Binding-site contacts:
Ligand atom N2 contacts residue ASN17 of chain 1.A at 2.9 Å (h-bond).
Ligand atom O5 contacts residue ASN137 of chain 1.A at 3.4 Å (h-bond).
Ligand atom O7 contacts residue ASN17 of chain 1.A at 3.1 Å (h-bond).
Ligand atom C1 contacts residue ASN17 of chain 1.A at 1.4 Å.
Ligand atom C7 contacts residue ASN17 of chain 1.A at 3.2 Å.
Ligand atom C4 contacts residue ASN17 of chain 1.A at 4.2 Å.
Ligand atom C3 contacts residue ASN17 of chain 1.A at 3.8 Å.
Ligand atom O5 contacts residue ASN17 of chain 1.A at 2.4 Å (h-bond).
Ligand atom C6 contacts residue ASN137 of chain 1.A at 3.8 Å.
Ligand atom C8 contacts residue ASN17 of chain 1.A at 4.3 Å.
Ligand atom C2 contacts residue ASN17 of chain 1.A at 2.4 Å.
Ligand atom C1 contacts residue ASN137 of chain 1.A at 4.1 Å.
Ligand atom C5 contacts residue ASN137 of chain 1.A at 3.9 Å.
Ligand atom C5 contacts residue ASN17 of chain 1.A at 3.7 Å.

A protein and the small-molecule ligand that binds it are described below.
Small molecule (SMILES): CC(=O)N[C@@H]1[C@@H](O)[C@H](O)[C@@H](CO)O[C@H]1O

Sequence of chain 1.A:
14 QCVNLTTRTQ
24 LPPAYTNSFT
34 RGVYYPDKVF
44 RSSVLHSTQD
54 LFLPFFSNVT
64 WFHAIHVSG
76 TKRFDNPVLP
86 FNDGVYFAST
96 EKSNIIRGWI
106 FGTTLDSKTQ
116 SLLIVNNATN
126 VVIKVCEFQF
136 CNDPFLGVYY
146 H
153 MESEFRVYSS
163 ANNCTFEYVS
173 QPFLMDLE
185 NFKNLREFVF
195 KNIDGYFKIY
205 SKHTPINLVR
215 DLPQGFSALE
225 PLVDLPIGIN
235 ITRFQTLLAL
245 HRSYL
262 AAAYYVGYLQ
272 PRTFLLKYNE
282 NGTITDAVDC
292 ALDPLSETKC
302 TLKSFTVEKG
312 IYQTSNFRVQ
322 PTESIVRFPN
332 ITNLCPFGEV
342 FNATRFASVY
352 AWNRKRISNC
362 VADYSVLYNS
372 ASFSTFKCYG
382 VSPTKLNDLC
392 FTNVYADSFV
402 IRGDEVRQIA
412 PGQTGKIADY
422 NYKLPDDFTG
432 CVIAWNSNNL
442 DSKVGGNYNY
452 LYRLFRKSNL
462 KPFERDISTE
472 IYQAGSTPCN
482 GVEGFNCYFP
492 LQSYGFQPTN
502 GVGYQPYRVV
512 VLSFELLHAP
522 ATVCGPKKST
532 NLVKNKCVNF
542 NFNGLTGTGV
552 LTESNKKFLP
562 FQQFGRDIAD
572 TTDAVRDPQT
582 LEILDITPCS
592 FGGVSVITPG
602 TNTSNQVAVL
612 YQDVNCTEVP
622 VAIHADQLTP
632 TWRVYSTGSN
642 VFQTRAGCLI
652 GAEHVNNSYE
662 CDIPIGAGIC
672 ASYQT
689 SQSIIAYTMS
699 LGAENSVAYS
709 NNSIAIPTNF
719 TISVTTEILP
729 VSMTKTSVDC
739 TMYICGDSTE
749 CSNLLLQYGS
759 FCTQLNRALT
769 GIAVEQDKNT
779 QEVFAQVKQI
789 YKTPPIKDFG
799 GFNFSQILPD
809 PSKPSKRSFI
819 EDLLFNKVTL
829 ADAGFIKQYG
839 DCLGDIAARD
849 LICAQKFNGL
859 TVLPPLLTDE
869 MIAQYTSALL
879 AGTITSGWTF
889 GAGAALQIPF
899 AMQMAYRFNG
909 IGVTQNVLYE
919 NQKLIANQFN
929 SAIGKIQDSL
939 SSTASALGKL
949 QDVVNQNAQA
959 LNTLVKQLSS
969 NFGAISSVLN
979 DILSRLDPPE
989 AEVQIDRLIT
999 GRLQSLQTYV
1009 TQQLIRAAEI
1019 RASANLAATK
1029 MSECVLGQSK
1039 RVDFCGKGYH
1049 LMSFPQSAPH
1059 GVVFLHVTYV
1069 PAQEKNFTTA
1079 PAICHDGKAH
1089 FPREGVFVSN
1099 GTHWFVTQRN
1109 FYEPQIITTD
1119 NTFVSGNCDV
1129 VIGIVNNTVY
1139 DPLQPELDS